The small molecule below binds the protein below.
Small molecule (SMILES): NCC(=O)O

Binding-site contacts:
Ligand atom OXT contacts residue ASN210 of chain 1.C at 3.9 Å.
Ligand atom OXT contacts residue THR211 of chain 1.C at 3.1 Å (h-bond).
Ligand atom OXT contacts residue SER136 of chain 1.D at 4.4 Å.
Ligand atom CA contacts residue PHE166 of chain 1.C at 3.9 Å (hydrophobic).
Ligand atom O contacts residue SER136 of chain 1.D at 2.6 Å (h-bond).
Ligand atom C contacts residue PHE166 of chain 1.C at 4.4 Å (hydrophobic).
Ligand atom CA contacts residue TYR209 of chain 1.C at 4.2 Å (hydrophobic).
Ligand atom N contacts residue TYR209 of chain 1.C at 3.8 Å.
Ligand atom N contacts residue SER136 of chain 1.D at 4.4 Å.
Ligand atom N contacts residue PHE70 of chain 1.D at 3.9 Å.
Ligand atom C contacts residue PHE70 of chain 1.D at 4.4 Å (hydrophobic).
Ligand atom CA contacts residue PHE214 of chain 1.C at 3.1 Å (hydrophobic).
Ligand atom OXT contacts residue TYR209 of chain 1.C at 4.0 Å.
Ligand atom CA contacts residue THR211 of chain 1.C at 4.4 Å.
Ligand atom C contacts residue ARG72 of chain 1.D at 3.2 Å.
Ligand atom CA contacts residue ARG72 of chain 1.D at 4.4 Å.
Ligand atom CA contacts residue LEU124 of chain 1.D at 4.4 Å (hydrophobic).
Ligand atom C contacts residue SER136 of chain 1.D at 3.5 Å.
Ligand atom O contacts residue PHE70 of chain 1.D at 3.6 Å.
Ligand atom N contacts residue PHE214 of chain 1.C at 4.0 Å.
Ligand atom OXT contacts residue ARG72 of chain 1.D at 3.0 Å (salt-bridge).
Ligand atom C contacts residue PHE214 of chain 1.C at 4.0 Å (hydrophobic).
Ligand atom O contacts residue ARG72 of chain 1.D at 3.0 Å (salt-bridge).
Ligand atom CA contacts residue SER136 of chain 1.D at 3.9 Å.
Ligand atom OXT contacts residue PHE214 of chain 1.C at 3.9 Å.
Ligand atom C contacts residue THR211 of chain 1.C at 4.1 Å.
Ligand atom N contacts residue PHE166 of chain 1.C at 3.1 Å.
Ligand atom O contacts residue PHE166 of chain 1.C at 3.9 Å.
Ligand atom O contacts residue LEU71 of chain 1.D at 4.4 Å.

Sequence of chain 1.D:
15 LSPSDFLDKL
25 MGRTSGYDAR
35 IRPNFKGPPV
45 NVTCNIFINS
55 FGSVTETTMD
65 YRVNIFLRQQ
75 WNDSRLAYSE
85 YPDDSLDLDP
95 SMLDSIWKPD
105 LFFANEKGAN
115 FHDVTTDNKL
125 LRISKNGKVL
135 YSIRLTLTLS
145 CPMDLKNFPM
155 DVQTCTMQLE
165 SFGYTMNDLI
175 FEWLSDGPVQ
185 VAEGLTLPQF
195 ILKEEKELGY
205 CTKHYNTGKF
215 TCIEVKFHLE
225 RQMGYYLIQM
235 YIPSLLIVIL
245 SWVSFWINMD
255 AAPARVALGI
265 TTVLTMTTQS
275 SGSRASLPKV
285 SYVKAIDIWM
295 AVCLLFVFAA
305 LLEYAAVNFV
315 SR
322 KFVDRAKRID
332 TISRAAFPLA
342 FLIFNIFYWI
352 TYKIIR

Sequence of chain 1.C:
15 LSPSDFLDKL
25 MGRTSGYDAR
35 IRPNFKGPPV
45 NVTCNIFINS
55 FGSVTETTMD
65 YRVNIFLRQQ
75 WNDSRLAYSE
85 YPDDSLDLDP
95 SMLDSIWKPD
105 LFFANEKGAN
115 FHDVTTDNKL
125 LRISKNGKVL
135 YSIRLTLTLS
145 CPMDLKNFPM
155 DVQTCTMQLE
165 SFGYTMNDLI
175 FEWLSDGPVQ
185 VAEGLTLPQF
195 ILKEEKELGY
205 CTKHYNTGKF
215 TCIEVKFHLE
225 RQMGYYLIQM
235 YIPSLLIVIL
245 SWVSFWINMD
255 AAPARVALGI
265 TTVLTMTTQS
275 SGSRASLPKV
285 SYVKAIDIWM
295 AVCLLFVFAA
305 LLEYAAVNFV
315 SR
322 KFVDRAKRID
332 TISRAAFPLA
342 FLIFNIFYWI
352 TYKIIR